Sequence of chain 1.A:
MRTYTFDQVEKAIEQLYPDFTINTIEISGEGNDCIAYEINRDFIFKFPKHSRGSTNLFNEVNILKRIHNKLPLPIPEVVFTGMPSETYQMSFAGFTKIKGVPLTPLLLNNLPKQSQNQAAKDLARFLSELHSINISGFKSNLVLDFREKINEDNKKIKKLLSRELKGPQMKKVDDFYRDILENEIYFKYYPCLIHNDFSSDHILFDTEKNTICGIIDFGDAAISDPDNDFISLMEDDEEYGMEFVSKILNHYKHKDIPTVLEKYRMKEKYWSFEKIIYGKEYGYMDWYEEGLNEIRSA

Binding-site contacts:
Ligand atom C12 contacts residue SER199 of chain 1.A at 3.8 Å.
Ligand atom N33 contacts residue ASP220 of chain 1.A at 2.7 Å (salt-bridge).
Ligand atom C33 contacts residue ASP220 of chain 1.A at 3.4 Å.
Ligand atom N32 contacts residue GLU239 of chain 1.A at 2.8 Å (salt-bridge).
Ligand atom C43 contacts residue TYR278 of chain 1.A at 3.6 Å (hydrophobic).
Ligand atom N12 contacts residue ASP197 of chain 1.A at 2.7 Å (salt-bridge).
Ligand atom O23 contacts residue ASP197 of chain 1.A at 2.9 Å (salt-bridge).
Ligand atom N21 contacts residue GLU235 of chain 1.A at 3.4 Å (salt-bridge).
Ligand atom C32 contacts residue GLU235 of chain 1.A at 3.8 Å.
Ligand atom O43 contacts residue TYR278 of chain 1.A at 3.6 Å.
Ligand atom O11 contacts residue GLU235 of chain 1.A at 3.6 Å.
Ligand atom C63 contacts residue TRP287 of chain 1.A at 3.9 Å (hydrophobic).
Ligand atom C33 contacts residue ASP197 of chain 1.A at 3.4 Å.
Ligand atom C32 contacts residue GLU239 of chain 1.A at 3.5 Å.
Ligand atom O63 contacts residue TRP271 of chain 1.A at 3.3 Å.
Ligand atom C11 contacts residue TRP271 of chain 1.A at 3.5 Å (hydrophobic).
Ligand atom N12 contacts residue ASP201 of chain 1.A at 3.7 Å.
Ligand atom N61 contacts residue GLU238 of chain 1.A at 2.9 Å (salt-bridge).
Ligand atom O62 contacts residue ASP197 of chain 1.A at 3.4 Å (salt-bridge).
Ligand atom C31 contacts residue GLU235 of chain 1.A at 3.5 Å.
Ligand atom C21 contacts residue TRP271 of chain 1.A at 3.6 Å (hydrophobic).
Ligand atom O43 contacts residue ASP220 of chain 1.A at 3.5 Å (salt-bridge).
Ligand atom C42 contacts residue GLU238 of chain 1.A at 3.9 Å.
Ligand atom O53 contacts residue ASN32 of chain 1.A at 3.7 Å.
Ligand atom C63 contacts residue TYR278 of chain 1.A at 3.7 Å (hydrophobic).
Ligand atom O63 contacts residue TRP287 of chain 1.A at 3.6 Å.
Ligand atom N21 contacts residue TRP271 of chain 1.A at 3.9 Å.
Ligand atom N12 contacts residue HIS202 of chain 1.A at 3.8 Å.
Ligand atom C61 contacts residue GLU238 of chain 1.A at 3.4 Å.
Ligand atom C22 contacts residue GLU239 of chain 1.A at 3.4 Å.
Ligand atom C12 contacts residue ASP197 of chain 1.A at 3.3 Å.
Ligand atom O63 contacts residue GLU274 of chain 1.A at 3.5 Å (salt-bridge).
Ligand atom C22 contacts residue SER199 of chain 1.A at 3.7 Å.
Ligand atom N32 contacts residue GLU235 of chain 1.A at 2.8 Å (salt-bridge).
Ligand atom C23 contacts residue ASP197 of chain 1.A at 3.7 Å.
Ligand atom N12 contacts residue SER199 of chain 1.A at 2.9 Å (h-bond).
Ligand atom N33 contacts residue ASP197 of chain 1.A at 3.5 Å (salt-bridge).
Ligand atom O51 contacts residue TRP271 of chain 1.A at 3.4 Å.
Ligand atom N32 contacts residue GLU238 of chain 1.A at 3.0 Å (salt-bridge).
Ligand atom C51 contacts residue GLU238 of chain 1.A at 3.5 Å.

This protein binds this small molecule.
Small molecule (SMILES): NC[C@H]1O[C@H](O[C@H]2[C@H](O)[C@@H](O[C@H]3O[C@H](CO)[C@@H](O)[C@H](N)[C@H]3O)[C@H](N)C[C@@H]2N)[C@H](N)C[C@@H]1O